The small molecule below binds the protein below.
Small molecule (SMILES): O=P(O)(O)OC[C@H](O)CO

Binding-site contacts:
Ligand atom C3 contacts residue SER167 of chain 1.C at 4.2 Å.
Ligand atom P contacts residue ARG135 of chain 1.C at 3.7 Å.
Ligand atom C2 contacts residue ALA166 of chain 1.C at 4.4 Å (hydrophobic).
Ligand atom O1P contacts residue ARG135 of chain 1.C at 4.2 Å.
Ligand atom O4P contacts residue ARG135 of chain 1.C at 3.1 Å (salt-bridge).
Ligand atom O3P contacts residue TYR132 of chain 1.C at 4.4 Å.
Ligand atom C2 contacts residue ASN28 of chain 1.C at 4.0 Å.
Ligand atom C3 contacts residue ASN28 of chain 1.C at 4.0 Å.
Ligand atom O2 contacts residue ALA166 of chain 1.C at 3.7 Å.
Ligand atom O2 contacts residue PDO1 of chain 1.K at 3.3 Å.
Ligand atom C2 contacts residue TYR132 of chain 1.C at 3.6 Å (hydrophobic).
Ligand atom O2P contacts residue ARG169 of chain 1.C at 3.2 Å (salt-bridge).
Ligand atom O2 contacts residue THR186 of chain 1.C at 4.5 Å.
Ligand atom O2P contacts residue SER167 of chain 1.C at 3.2 Å (h-bond).
Ligand atom C3 contacts residue ASP6 of chain 1.C at 3.8 Å.
Ligand atom O2 contacts residue SER167 of chain 1.C at 2.8 Å (h-bond).
Ligand atom O3P contacts residue ARG169 of chain 1.C at 3.3 Å (salt-bridge).
Ligand atom C3 contacts residue PDO1 of chain 1.K at 4.5 Å.
Ligand atom C2 contacts residue PDO1 of chain 1.K at 3.3 Å.
Ligand atom O1P contacts residue TYR132 of chain 1.C at 4.2 Å.
Ligand atom C2 contacts residue ASP6 of chain 1.C at 3.5 Å.
Ligand atom C2 contacts residue SER167 of chain 1.C at 3.6 Å.
Ligand atom O3P contacts residue ARG135 of chain 1.C at 2.5 Å (salt-bridge).
Ligand atom P contacts residue ARG169 of chain 1.C at 4.2 Å.
Ligand atom O3P contacts residue SER167 of chain 1.C at 2.6 Å (h-bond).
Ligand atom P contacts residue SER167 of chain 1.C at 3.2 Å.
Ligand atom O2 contacts residue ASP6 of chain 1.C at 2.5 Å (salt-bridge).
Ligand atom C3 contacts residue ARG135 of chain 1.C at 4.4 Å.
Ligand atom O1P contacts residue SER167 of chain 1.C at 3.1 Å (h-bond).
Ligand atom C3 contacts residue TYR132 of chain 1.C at 4.2 Å (hydrophobic).

Sequence of chain 1.C:
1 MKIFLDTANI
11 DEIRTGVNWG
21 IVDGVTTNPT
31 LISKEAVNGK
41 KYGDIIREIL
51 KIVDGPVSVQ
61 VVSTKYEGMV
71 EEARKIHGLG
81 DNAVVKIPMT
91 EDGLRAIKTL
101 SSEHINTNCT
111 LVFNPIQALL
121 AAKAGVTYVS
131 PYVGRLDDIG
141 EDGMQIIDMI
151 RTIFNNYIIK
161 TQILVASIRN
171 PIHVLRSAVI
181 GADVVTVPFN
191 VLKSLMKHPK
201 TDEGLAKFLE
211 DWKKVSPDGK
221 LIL